Binding-site contacts:
Ligand atom O6 contacts residue GLY129 of chain 2.B at 3.5 Å.
Ligand atom C6 contacts residue ALA86 of chain 2.B at 4.3 Å (hydrophobic).
Ligand atom C2 contacts residue GLY14 of chain 2.B at 4.5 Å.
Ligand atom C1 contacts residue GLY14 of chain 2.B at 4.4 Å.
Ligand atom C5 contacts residue GLY15 of chain 2.B at 4.5 Å.
Ligand atom O4 contacts residue GLY15 of chain 2.B at 2.7 Å (h-bond).
Ligand atom O2 contacts residue SER16 of chain 2.B at 4.2 Å.
Ligand atom O2 contacts residue GLY15 of chain 2.B at 3.8 Å.
Ligand atom C5 contacts residue LYS130 of chain 2.B at 4.2 Å.
Ligand atom O5 contacts residue LYS130 of chain 2.B at 3.3 Å (salt-bridge).
Ligand atom O3 contacts residue GLY14 of chain 2.B at 3.9 Å.
Ligand atom O6 contacts residue LYS130 of chain 2.B at 2.8 Å (salt-bridge).
Ligand atom O3 contacts residue GLY15 of chain 2.B at 2.7 Å (h-bond).
Ligand atom O6 contacts residue PHE131 of chain 2.B at 2.7 Å (h-bond).
Ligand atom O5 contacts residue GLY129 of chain 2.B at 4.3 Å.
Ligand atom C2 contacts residue GLY15 of chain 2.B at 3.6 Å.
Ligand atom C6 contacts residue VAL88 of chain 2.B at 4.0 Å (hydrophobic).
Ligand atom O5 contacts residue GLY14 of chain 2.B at 3.8 Å.
Ligand atom C5 contacts residue ALA86 of chain 2.B at 4.5 Å (hydrophobic).
Ligand atom O5 contacts residue GLY15 of chain 2.B at 3.6 Å.
Ligand atom C5 contacts residue ASP133 of chain 2.B at 4.0 Å.
Ligand atom C6 contacts residue LYS130 of chain 2.B at 4.0 Å.
Ligand atom C1 contacts residue LYS130 of chain 2.B at 4.2 Å.
Ligand atom C4 contacts residue GLY14 of chain 2.B at 4.0 Å.
Ligand atom C3 contacts residue GLY15 of chain 2.B at 3.5 Å.
Ligand atom O4 contacts residue GLY14 of chain 2.B at 3.0 Å.
Ligand atom C4 contacts residue GLY15 of chain 2.B at 3.0 Å.
Ligand atom C1 contacts residue GLY15 of chain 2.B at 3.5 Å.
Ligand atom C4 contacts residue ASP133 of chain 2.B at 3.5 Å.
Ligand atom O1 contacts residue LYS130 of chain 2.B at 3.6 Å.
Ligand atom O4 contacts residue ASP133 of chain 2.B at 2.7 Å (salt-bridge).
Ligand atom O6 contacts residue ASP133 of chain 2.B at 2.8 Å (salt-bridge).
Ligand atom O6 contacts residue GLY14 of chain 2.B at 4.3 Å.
Ligand atom C6 contacts residue PHE131 of chain 2.B at 4.0 Å (hydrophobic).
Ligand atom C6 contacts residue ASP133 of chain 2.B at 3.1 Å.

The protein below binds the small molecule below.
Small molecule (SMILES): OC[C@H]1O[C@@H](O[C@@H]2[C@@H](O)[C@H](O)O[C@H](CO)[C@H]2O)[C@H](O)[C@@H](O)[C@@H]1O

Sequence of chain 2.B:
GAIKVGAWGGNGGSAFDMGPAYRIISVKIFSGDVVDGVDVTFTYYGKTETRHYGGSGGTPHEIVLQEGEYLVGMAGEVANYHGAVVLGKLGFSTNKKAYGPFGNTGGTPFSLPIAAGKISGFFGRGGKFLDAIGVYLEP